This small molecule binds to this protein.
Small molecule (SMILES): NS(=O)(=O)c1cccc2c1c([N+](=O)[O-])cc1[nH]c(=O)c(=O)[nH]c12

Sequence of chain 1.B:
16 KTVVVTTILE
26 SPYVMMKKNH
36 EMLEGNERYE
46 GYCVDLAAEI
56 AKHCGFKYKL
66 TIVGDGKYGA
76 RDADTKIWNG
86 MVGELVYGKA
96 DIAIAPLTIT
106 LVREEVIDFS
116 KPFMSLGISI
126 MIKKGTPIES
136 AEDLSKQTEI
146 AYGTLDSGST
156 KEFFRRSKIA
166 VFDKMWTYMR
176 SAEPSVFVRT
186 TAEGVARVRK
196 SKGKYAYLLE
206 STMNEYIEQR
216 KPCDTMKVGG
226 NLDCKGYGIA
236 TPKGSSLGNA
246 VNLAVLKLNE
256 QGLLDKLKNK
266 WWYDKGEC

Binding-site contacts:
Ligand atom C05 contacts residue TYR73 of chain 1.B at 3.7 Å (hydrophobic).
Ligand atom O20 contacts residue PRO101 of chain 1.B at 3.7 Å.
Ligand atom C07 contacts residue TYR232 of chain 1.B at 3.6 Å (hydrophobic).
Ligand atom C21 contacts residue TYR73 of chain 1.B at 3.6 Å (hydrophobic).
Ligand atom C19 contacts residue THR103 of chain 1.B at 3.4 Å.
Ligand atom O20 contacts residue LEU102 of chain 1.B at 3.4 Å.
Ligand atom C10 contacts residue THR186 of chain 1.B at 3.4 Å.
Ligand atom N18 contacts residue PRO101 of chain 1.B at 2.6 Å (h-bond).
Ligand atom C07 contacts residue GLU205 of chain 1.B at 3.7 Å.
Ligand atom C21 contacts residue ARG108 of chain 1.B at 3.6 Å.
Ligand atom C03 contacts residue GLU205 of chain 1.B at 3.5 Å.
Ligand atom O20 contacts residue THR103 of chain 1.B at 3.0 Å (h-bond).
Ligand atom O16 contacts residue TYR73 of chain 1.B at 3.8 Å.
Ligand atom C19 contacts residue TYR73 of chain 1.B at 3.3 Å (hydrophobic).
Ligand atom O20 contacts residue TYR73 of chain 1.B at 3.4 Å.
Ligand atom S11 contacts residue GLU205 of chain 1.B at 3.7 Å.
Ligand atom C19 contacts residue ARG108 of chain 1.B at 3.7 Å.
Ligand atom N18 contacts residue THR103 of chain 1.B at 3.4 Å (h-bond).
Ligand atom O13 contacts residue MET208 of chain 1.B at 3.2 Å.
Ligand atom C19 contacts residue PRO101 of chain 1.B at 3.6 Å (hydrophobic).
Ligand atom C10 contacts residue GLU205 of chain 1.B at 3.6 Å.
Ligand atom O16 contacts residue GLU25 of chain 1.B at 3.5 Å.
Ligand atom N18 contacts residue TYR73 of chain 1.B at 3.4 Å.
Ligand atom C09 contacts residue GLU205 of chain 1.B at 3.3 Å.
Ligand atom N15 contacts residue TYR232 of chain 1.B at 3.3 Å (h-bond).
Ligand atom O22 contacts residue ARG108 of chain 1.B at 2.7 Å (salt-bridge).
Ligand atom O17 contacts residue TYR232 of chain 1.B at 2.5 Å (h-bond).
Ligand atom O12 contacts residue MET208 of chain 1.B at 3.5 Å.
Ligand atom N14 contacts residue GLU205 of chain 1.B at 2.9 Å (salt-bridge).
Ligand atom C08 contacts residue GLU205 of chain 1.B at 3.2 Å.
Ligand atom C01 contacts residue LEU150 of chain 1.B at 3.5 Å (hydrophobic).
Ligand atom C05 contacts residue PRO101 of chain 1.B at 3.5 Å (hydrophobic).
Ligand atom C06 contacts residue PRO101 of chain 1.B at 3.4 Å (hydrophobic).
Ligand atom O16 contacts residue MET208 of chain 1.B at 3.8 Å.
Ligand atom C06 contacts residue TYR232 of chain 1.B at 3.4 Å (hydrophobic).
Ligand atom O20 contacts residue ARG108 of chain 1.B at 2.8 Å (salt-bridge).
Ligand atom N14 contacts residue THR186 of chain 1.B at 2.9 Å (h-bond).
Ligand atom C06 contacts residue TYR73 of chain 1.B at 3.7 Å (hydrophobic).
Ligand atom O22 contacts residue TYR73 of chain 1.B at 3.6 Å.
Ligand atom O12 contacts residue GLU205 of chain 1.B at 3.4 Å.